This protein binds this small molecule.
Small molecule (SMILES): O=P(O)(O)OC[C@H]1O[C@](O)(CO)[C@@H](O)[C@@H]1O

Binding-site contacts:
Ligand atom C1 contacts residue MG1 of chain 3.F at 3.7 Å.
Ligand atom O3P contacts residue ASN212 of chain 3.A at 2.8 Å (h-bond).
Ligand atom O5 contacts residue LYS274 of chain 3.A at 3.0 Å (salt-bridge).
Ligand atom O2P contacts residue ARG243 of chain 4.A at 2.7 Å (salt-bridge).
Ligand atom O6 contacts residue TYR244 of chain 3.A at 3.9 Å.
Ligand atom O1P contacts residue TYR264 of chain 3.A at 2.5 Å (h-bond).
Ligand atom C3 contacts residue ASP121 of chain 3.A at 3.5 Å.
Ligand atom P contacts residue TYR215 of chain 3.A at 3.9 Å.
Ligand atom C4 contacts residue MET248 of chain 3.A at 3.5 Å (hydrophobic).
Ligand atom O1P contacts residue TYR215 of chain 3.A at 2.5 Å (h-bond).
Ligand atom O6 contacts residue LYS274 of chain 3.A at 3.3 Å (salt-bridge).
Ligand atom O4 contacts residue MET248 of chain 3.A at 3.3 Å (h-bond).
Ligand atom P contacts residue TYR264 of chain 3.A at 3.7 Å.
Ligand atom O1 contacts residue ARG276 of chain 3.A at 3.1 Å (salt-bridge).
Ligand atom O2P contacts residue ASN212 of chain 3.A at 3.9 Å.
Ligand atom O3 contacts residue MET248 of chain 3.A at 2.9 Å (h-bond).
Ligand atom O3 contacts residue SER247 of chain 3.A at 3.7 Å.
Ligand atom C1 contacts residue ARG276 of chain 3.A at 3.5 Å.
Ligand atom C6 contacts residue TYR244 of chain 3.A at 3.6 Å (hydrophobic).
Ligand atom P contacts residue ASN212 of chain 3.A at 3.6 Å.
Ligand atom O1 contacts residue LYS274 of chain 3.A at 3.4 Å.
Ligand atom O2 contacts residue PO31 of chain 3.C at 3.0 Å (h-bond).
Ligand atom C1 contacts residue PO31 of chain 3.C at 3.4 Å.
Ligand atom O1 contacts residue PO31 of chain 3.C at 2.7 Å (h-bond).
Ligand atom P contacts residue ARG243 of chain 4.A at 3.9 Å.
Ligand atom O3P contacts residue TYR264 of chain 3.A at 3.8 Å.
Ligand atom C3 contacts residue LEU275 of chain 3.A at 3.9 Å (hydrophobic).
Ligand atom O3P contacts residue ARG243 of chain 4.A at 3.5 Å (salt-bridge).
Ligand atom O3 contacts residue ASP121 of chain 3.A at 2.6 Å (salt-bridge).
Ligand atom C4 contacts residue GLY246 of chain 3.A at 3.2 Å.
Ligand atom C6 contacts residue GLY246 of chain 3.A at 3.6 Å.
Ligand atom O2 contacts residue GLY122 of chain 3.A at 3.7 Å.
Ligand atom P contacts residue TYR244 of chain 3.A at 3.8 Å.
Ligand atom O3P contacts residue TYR244 of chain 3.A at 2.6 Å (h-bond).
Ligand atom C3 contacts residue MET248 of chain 3.A at 3.6 Å (hydrophobic).
Ligand atom C2 contacts residue PO31 of chain 3.C at 3.8 Å.
Ligand atom O3 contacts residue GLY122 of chain 3.A at 3.6 Å.
Ligand atom C1 contacts residue GLU280 of chain 3.A at 3.4 Å.
Ligand atom C1 contacts residue LEU275 of chain 3.A at 3.8 Å (hydrophobic).
Ligand atom O6 contacts residue TYR264 of chain 3.A at 3.4 Å.

Sequence of chain 3.A:
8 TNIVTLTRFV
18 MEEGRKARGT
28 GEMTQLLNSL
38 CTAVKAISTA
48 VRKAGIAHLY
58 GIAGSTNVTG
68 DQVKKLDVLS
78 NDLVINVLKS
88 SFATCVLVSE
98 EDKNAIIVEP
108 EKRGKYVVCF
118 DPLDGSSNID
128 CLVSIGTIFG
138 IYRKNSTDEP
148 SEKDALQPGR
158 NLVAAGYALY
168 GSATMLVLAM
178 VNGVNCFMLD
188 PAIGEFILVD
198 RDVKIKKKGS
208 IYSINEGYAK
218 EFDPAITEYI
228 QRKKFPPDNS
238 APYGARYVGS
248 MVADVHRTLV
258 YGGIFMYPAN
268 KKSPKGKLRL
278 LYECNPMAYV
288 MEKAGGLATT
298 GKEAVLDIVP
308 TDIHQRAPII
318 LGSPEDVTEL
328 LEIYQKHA

Sequence of chain 4.A:
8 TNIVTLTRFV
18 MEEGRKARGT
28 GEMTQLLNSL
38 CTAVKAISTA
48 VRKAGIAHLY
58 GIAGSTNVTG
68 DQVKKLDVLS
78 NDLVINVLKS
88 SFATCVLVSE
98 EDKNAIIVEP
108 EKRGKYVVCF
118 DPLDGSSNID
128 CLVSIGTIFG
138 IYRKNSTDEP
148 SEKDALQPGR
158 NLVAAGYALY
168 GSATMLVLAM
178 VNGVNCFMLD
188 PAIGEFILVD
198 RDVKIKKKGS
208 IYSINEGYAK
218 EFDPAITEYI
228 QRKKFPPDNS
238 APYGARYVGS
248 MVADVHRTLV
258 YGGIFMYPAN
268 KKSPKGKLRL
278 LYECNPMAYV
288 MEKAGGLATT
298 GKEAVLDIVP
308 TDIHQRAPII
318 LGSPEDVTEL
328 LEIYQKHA